Binding-site contacts:
Ligand atom C2 contacts residue ASP187 of chain 1.A at 3.7 Å.
Ligand atom O22 contacts residue GLU92 of chain 2.B at 3.1 Å (salt-bridge).
Ligand atom C13 contacts residue PO41 of chain 1.C at 3.2 Å.
Ligand atom C21 contacts residue SER224 of chain 1.A at 3.6 Å.
Ligand atom N11 contacts residue ASP187 of chain 1.A at 3.0 Å (salt-bridge).
Ligand atom N4 contacts residue ASP187 of chain 1.A at 2.7 Å (salt-bridge).
Ligand atom O22 contacts residue LYS223 of chain 1.A at 3.4 Å.
Ligand atom C16 contacts residue PHE192 of chain 1.A at 3.7 Å (hydrophobic).
Ligand atom C16 contacts residue LYS223 of chain 1.A at 3.7 Å.
Ligand atom N11 contacts residue ASN117 of chain 1.A at 2.7 Å (h-bond).
Ligand atom O22 contacts residue SER224 of chain 1.A at 3.0 Å (h-bond).
Ligand atom C12 contacts residue THR64 of chain 1.A at 3.2 Å.
Ligand atom C20 contacts residue LYS223 of chain 1.A at 3.7 Å.
Ligand atom C21 contacts residue LYS223 of chain 1.A at 3.6 Å.
Ligand atom C12 contacts residue ASP98 of chain 1.A at 3.5 Å.
Ligand atom C5 contacts residue ARG257 of chain 1.A at 3.5 Å.
Ligand atom O1 contacts residue LYS223 of chain 1.A at 2.9 Å (salt-bridge).
Ligand atom N14 contacts residue PHE192 of chain 1.A at 3.3 Å.
Ligand atom N6 contacts residue LYS223 of chain 1.A at 3.2 Å (salt-bridge).
Ligand atom O23 contacts residue SER224 of chain 1.A at 3.1 Å (h-bond).
Ligand atom N8 contacts residue ASP98 of chain 1.A at 2.8 Å (salt-bridge).
Ligand atom C10 contacts residue ARG257 of chain 1.A at 3.4 Å.
Ligand atom O23 contacts residue GLY191 of chain 1.A at 3.7 Å.
Ligand atom N6 contacts residue PHE192 of chain 1.A at 3.3 Å.
Ligand atom C5 contacts residue ASP98 of chain 1.A at 3.7 Å.
Ligand atom C3 contacts residue ARG257 of chain 1.A at 3.7 Å.
Ligand atom C7 contacts residue ASP187 of chain 1.A at 3.3 Å.
Ligand atom N8 contacts residue ARG257 of chain 1.A at 3.3 Å (salt-bridge).
Ligand atom N11 contacts residue LEU217 of chain 1.A at 3.5 Å.
Ligand atom O1 contacts residue GLY219 of chain 1.A at 3.3 Å (h-bond).
Ligand atom C12 contacts residue ARG257 of chain 1.A at 3.2 Å.
Ligand atom C3 contacts residue PHE192 of chain 1.A at 3.6 Å (hydrophobic).
Ligand atom N14 contacts residue THR64 of chain 1.A at 3.5 Å.
Ligand atom C7 contacts residue ASN117 of chain 1.A at 3.7 Å.
Ligand atom C10 contacts residue PHE192 of chain 1.A at 3.6 Å (hydrophobic).
Ligand atom N6 contacts residue ARG257 of chain 1.A at 3.5 Å (salt-bridge).
Ligand atom C10 contacts residue THR64 of chain 1.A at 3.6 Å.
Ligand atom N9 contacts residue ASN117 of chain 1.A at 3.4 Å (h-bond).
Ligand atom N4 contacts residue MET141 of chain 1.A at 3.7 Å.
Ligand atom C13 contacts residue THR64 of chain 1.A at 3.7 Å.

Sequence of chain 2.B:
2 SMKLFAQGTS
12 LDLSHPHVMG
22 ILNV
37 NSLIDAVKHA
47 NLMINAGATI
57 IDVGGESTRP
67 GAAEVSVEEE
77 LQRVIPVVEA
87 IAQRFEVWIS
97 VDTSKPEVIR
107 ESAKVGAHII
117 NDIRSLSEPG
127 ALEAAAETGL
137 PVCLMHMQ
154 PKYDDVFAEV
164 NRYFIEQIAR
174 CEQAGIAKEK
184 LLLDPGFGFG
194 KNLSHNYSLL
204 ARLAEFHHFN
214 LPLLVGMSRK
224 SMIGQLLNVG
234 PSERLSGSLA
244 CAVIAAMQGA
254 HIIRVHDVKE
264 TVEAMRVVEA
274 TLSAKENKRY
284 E

The small molecule below binds the protein below.
Small molecule (SMILES): Nc1nc(O)c2nc(CNc3ccc(C(=O)O)cc3)cnc2n1

Sequence of chain 1.A:
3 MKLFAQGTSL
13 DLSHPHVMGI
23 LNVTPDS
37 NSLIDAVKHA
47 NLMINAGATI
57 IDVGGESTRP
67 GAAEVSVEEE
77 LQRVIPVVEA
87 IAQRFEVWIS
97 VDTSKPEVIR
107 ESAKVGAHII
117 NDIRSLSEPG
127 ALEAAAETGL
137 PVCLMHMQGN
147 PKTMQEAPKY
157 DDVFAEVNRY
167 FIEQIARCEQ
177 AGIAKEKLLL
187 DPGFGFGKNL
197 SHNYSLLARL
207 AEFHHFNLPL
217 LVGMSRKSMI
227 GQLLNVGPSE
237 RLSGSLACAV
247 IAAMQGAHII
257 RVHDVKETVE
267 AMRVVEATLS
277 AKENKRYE